This protein binds this small molecule.
Small molecule (SMILES): CC(=O)N[C@@H]1[C@@H](O)[C@H](O)[C@@H](CO)O[C@H]1O

Binding-site contacts:
Ligand atom C8 contacts residue ASN79 of chain 1.A at 3.2 Å.
Ligand atom C8 contacts residue ARG77 of chain 1.A at 2.8 Å.
Ligand atom O7 contacts residue ASN79 of chain 1.A at 2.9 Å (h-bond).
Ligand atom N2 contacts residue ASN79 of chain 1.A at 3.0 Å (h-bond).
Ligand atom C4 contacts residue ASN79 of chain 1.A at 4.3 Å.
Ligand atom O7 contacts residue SER78 of chain 1.A at 4.3 Å.
Ligand atom C7 contacts residue ARG77 of chain 1.A at 4.3 Å.
Ligand atom C2 contacts residue ASN79 of chain 1.A at 2.5 Å.
Ligand atom C1 contacts residue ASN79 of chain 1.A at 1.5 Å.
Ligand atom C5 contacts residue ASN79 of chain 1.A at 3.7 Å.
Ligand atom C7 contacts residue ASN79 of chain 1.A at 2.7 Å.
Ligand atom C3 contacts residue ASN79 of chain 1.A at 3.9 Å.
Ligand atom C8 contacts residue SER78 of chain 1.A at 4.0 Å.
Ligand atom O5 contacts residue ASN79 of chain 1.A at 2.4 Å (h-bond).

Sequence of chain 1.A:
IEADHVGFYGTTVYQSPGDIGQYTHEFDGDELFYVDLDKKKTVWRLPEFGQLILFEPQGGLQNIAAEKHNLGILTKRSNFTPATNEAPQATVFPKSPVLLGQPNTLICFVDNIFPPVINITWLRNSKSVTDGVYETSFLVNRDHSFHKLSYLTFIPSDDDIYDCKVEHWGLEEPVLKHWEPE